A protein and the small-molecule ligand that binds it are described below.
Small molecule (SMILES): C/C=C/CCCO[C@@H]1O[C@H](CO)[C@H](O)[C@H](O)[C@H]1O[C@@H]1O[C@@H](C)[C@@H](O)[C@@H](O)[C@@H]1O

Binding-site contacts:
Ligand atom O2 contacts residue UDP1 of chain 1.I at 2.7 Å (h-bond).
Ligand atom O6 contacts residue THR183 of chain 1.A at 2.8 Å (h-bond).
Ligand atom O5 contacts residue PHE174 of chain 1.A at 3.9 Å.
Ligand atom C6 contacts residue GLU241 of chain 1.A at 3.6 Å.
Ligand atom O4 contacts residue GLU241 of chain 1.A at 2.7 Å (salt-bridge).
Ligand atom C4' contacts residue GLY173 of chain 1.A at 3.9 Å.
Ligand atom O4 contacts residue ASP264 of chain 1.A at 2.7 Å (salt-bridge).
Ligand atom O5 contacts residue HIS171 of chain 1.A at 3.2 Å.
Ligand atom C1 contacts residue HIS171 of chain 1.A at 3.8 Å.
Ligand atom C4 contacts residue TRP238 of chain 1.A at 3.6 Å (hydrophobic).
Ligand atom C6 contacts residue PHE174 of chain 1.A at 4.0 Å (hydrophobic).
Ligand atom O6 contacts residue TRP238 of chain 1.A at 3.4 Å (h-bond).
Ligand atom O4 contacts residue ALA281 of chain 1.A at 4.1 Å.
Ligand atom C6 contacts residue TRP238 of chain 1.A at 3.5 Å (hydrophobic).
Ligand atom C5 contacts residue TRP238 of chain 1.A at 3.7 Å (hydrophobic).
Ligand atom O6 contacts residue PHE174 of chain 1.A at 3.5 Å.
Ligand atom C5 contacts residue GLU241 of chain 1.A at 4.1 Å.
Ligand atom C3 contacts residue UDP1 of chain 1.I at 3.9 Å.
Ligand atom C2 contacts residue UDP1 of chain 1.I at 3.3 Å.
Ligand atom C6' contacts residue PHE174 of chain 1.A at 4.0 Å (hydrophobic).
Ligand atom O3 contacts residue ASP264 of chain 1.A at 3.9 Å.
Ligand atom C3 contacts residue TRP238 of chain 1.A at 3.8 Å (hydrophobic).
Ligand atom C4 contacts residue ASP264 of chain 1.A at 3.2 Å.
Ligand atom C6 contacts residue ASP264 of chain 1.A at 4.0 Å.
Ligand atom C2' contacts residue GLY173 of chain 1.A at 4.1 Å.
Ligand atom C6 contacts residue PRO172 of chain 1.A at 3.9 Å (hydrophobic).
Ligand atom O3 contacts residue UDP1 of chain 1.I at 2.7 Å (h-bond).
Ligand atom C4 contacts residue GLU241 of chain 1.A at 3.4 Å.
Ligand atom C2' contacts residue HIS171 of chain 1.A at 4.1 Å.
Ligand atom C1 contacts residue UDP1 of chain 1.I at 3.8 Å.
Ligand atom C2 contacts residue HIS171 of chain 1.A at 3.8 Å.
Ligand atom C3' contacts residue LEU267 of chain 1.A at 3.9 Å (hydrophobic).
Ligand atom C6 contacts residue TYR202 of chain 1.A at 3.8 Å (hydrophobic).
Ligand atom C6 contacts residue THR183 of chain 1.A at 3.4 Å.
Ligand atom O1 contacts residue HIS171 of chain 1.A at 3.3 Å (h-bond).
Ligand atom C4' contacts residue PHE174 of chain 1.A at 3.9 Å (hydrophobic).
Ligand atom C2' contacts residue LEU267 of chain 1.A at 3.8 Å (hydrophobic).
Ligand atom C4 contacts residue HIS171 of chain 1.A at 3.9 Å.
Ligand atom O4 contacts residue HIS171 of chain 1.A at 2.8 Å.
Ligand atom C5 contacts residue HIS171 of chain 1.A at 3.9 Å.

Sequence of chain 1.A:
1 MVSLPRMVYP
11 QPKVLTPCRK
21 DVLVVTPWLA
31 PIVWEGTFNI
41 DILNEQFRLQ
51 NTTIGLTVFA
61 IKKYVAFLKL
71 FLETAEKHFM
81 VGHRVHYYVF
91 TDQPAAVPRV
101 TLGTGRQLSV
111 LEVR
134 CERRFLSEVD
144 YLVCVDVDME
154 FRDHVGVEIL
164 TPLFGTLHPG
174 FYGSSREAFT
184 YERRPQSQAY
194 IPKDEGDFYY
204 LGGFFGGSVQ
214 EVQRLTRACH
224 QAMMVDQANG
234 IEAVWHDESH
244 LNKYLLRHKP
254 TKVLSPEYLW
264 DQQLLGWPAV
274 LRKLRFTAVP